Binding-site contacts:
Ligand atom C5 contacts residue ASN291 of chain 1.A at 3.6 Å.
Ligand atom C1 contacts residue ASN291 of chain 1.A at 1.4 Å.
Ligand atom C4 contacts residue ASN291 of chain 1.A at 4.2 Å.
Ligand atom C8 contacts residue GLU292 of chain 1.A at 3.7 Å.
Ligand atom O7 contacts residue ASN291 of chain 1.A at 3.6 Å (h-bond).
Ligand atom C7 contacts residue ASN291 of chain 1.A at 3.5 Å.
Ligand atom O5 contacts residue LEU296 of chain 1.A at 4.2 Å.
Ligand atom O5 contacts residue SER294 of chain 1.A at 3.3 Å (h-bond).
Ligand atom C8 contacts residue ARG324 of chain 1.A at 4.3 Å.
Ligand atom O5 contacts residue ASN291 of chain 1.A at 2.4 Å (h-bond).
Ligand atom C1 contacts residue SER294 of chain 1.A at 3.9 Å.
Ligand atom C7 contacts residue GLU292 of chain 1.A at 4.5 Å.
Ligand atom C2 contacts residue ASN291 of chain 1.A at 2.4 Å.
Ligand atom C6 contacts residue SER294 of chain 1.A at 4.1 Å.
Ligand atom C7 contacts residue ARG324 of chain 1.A at 4.1 Å.
Ligand atom C5 contacts residue SER294 of chain 1.A at 4.2 Å.
Ligand atom O7 contacts residue ARG324 of chain 1.A at 3.2 Å (salt-bridge).
Ligand atom C3 contacts residue ASN291 of chain 1.A at 3.8 Å.
Ligand atom C1 contacts residue THR293 of chain 1.A at 4.2 Å.
Ligand atom N2 contacts residue ASN291 of chain 1.A at 2.9 Å (h-bond).

This protein binds this small molecule.
Small molecule (SMILES): CC(=O)N[C@@H]1[C@@H](O)[C@H](O)[C@@H](CO)O[C@H]1O

Sequence of chain 1.A:
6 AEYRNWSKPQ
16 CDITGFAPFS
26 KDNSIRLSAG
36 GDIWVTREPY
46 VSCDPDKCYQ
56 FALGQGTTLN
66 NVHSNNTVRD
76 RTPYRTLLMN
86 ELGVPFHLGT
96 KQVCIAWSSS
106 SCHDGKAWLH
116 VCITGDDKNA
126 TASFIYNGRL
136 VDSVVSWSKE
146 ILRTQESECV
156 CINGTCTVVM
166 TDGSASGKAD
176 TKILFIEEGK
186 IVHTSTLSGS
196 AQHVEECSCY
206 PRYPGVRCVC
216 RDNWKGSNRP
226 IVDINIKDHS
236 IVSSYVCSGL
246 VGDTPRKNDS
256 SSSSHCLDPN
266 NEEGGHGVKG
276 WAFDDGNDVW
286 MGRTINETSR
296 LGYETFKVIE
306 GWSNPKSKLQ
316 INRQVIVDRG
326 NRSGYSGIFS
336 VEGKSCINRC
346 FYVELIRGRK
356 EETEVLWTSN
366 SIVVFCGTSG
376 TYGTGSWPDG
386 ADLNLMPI